A protein and the small-molecule ligand that binds it are described below.
Small molecule (SMILES): Nc1nc2c(ncn2[C@@H]2O[C@H](CO[P](=O)(O)O[P](=O)(O)NP(=O)(O)O)[C@@H](O)[C@H]2O)c(=O)[nH]1

Binding-site contacts:
Ligand atom N3B contacts residue LYS38 of chain 1.E at 3.4 Å (salt-bridge).
Ligand atom O2G contacts residue THR57 of chain 1.E at 3.0 Å.
Ligand atom PB contacts residue LYS38 of chain 1.E at 3.2 Å.
Ligand atom O1A contacts residue SER39 of chain 1.E at 2.8 Å (h-bond).
Ligand atom O3G contacts residue GLY34 of chain 1.E at 3.4 Å.
Ligand atom O2G contacts residue MG1 of chain 1.L at 2.0 Å.
Ligand atom O4' contacts residue LYS139 of chain 1.E at 3.1 Å (salt-bridge).
Ligand atom PG contacts residue LYS38 of chain 1.E at 3.3 Å.
Ligand atom O1A contacts residue ALA40 of chain 1.E at 2.8 Å (h-bond).
Ligand atom O6 contacts residue LYS139 of chain 1.E at 3.4 Å (salt-bridge).
Ligand atom PG contacts residue MG1 of chain 1.L at 3.2 Å.
Ligand atom O3G contacts residue GLY82 of chain 1.E at 2.2 Å (h-bond).
Ligand atom C5' contacts residue GLY35 of chain 1.E at 3.4 Å.
Ligand atom N7 contacts residue ASN138 of chain 1.E at 2.8 Å (h-bond).
Ligand atom C5 contacts residue ASN138 of chain 1.E at 3.3 Å.
Ligand atom O3' contacts residue TYR54 of chain 1.E at 3.3 Å.
Ligand atom O1B contacts residue VAL36 of chain 1.E at 3.3 Å (h-bond).
Ligand atom O3' contacts residue GLU53 of chain 1.E at 3.4 Å (salt-bridge).
Ligand atom O6 contacts residue ASN138 of chain 1.E at 2.9 Å (h-bond).
Ligand atom O3A contacts residue GLY37 of chain 1.E at 3.1 Å (h-bond).
Ligand atom PB contacts residue MG1 of chain 1.L at 3.2 Å.
Ligand atom N3B contacts residue MG1 of chain 1.L at 3.4 Å.
Ligand atom O1B contacts residue GLY37 of chain 1.E at 3.3 Å (h-bond).
Ligand atom O1A contacts residue GLY37 of chain 1.E at 3.0 Å.
Ligand atom O1A contacts residue LYS38 of chain 1.E at 3.3 Å (salt-bridge).
Ligand atom O1B contacts residue LYS38 of chain 1.E at 2.3 Å (salt-bridge).
Ligand atom C8 contacts residue GLY37 of chain 1.E at 3.2 Å.
Ligand atom O3G contacts residue LYS38 of chain 1.E at 2.3 Å (salt-bridge).
Ligand atom N2 contacts residue ASP141 of chain 1.E at 3.2 Å (salt-bridge).
Ligand atom N7 contacts residue GLY37 of chain 1.E at 3.4 Å.
Ligand atom O2B contacts residue SER39 of chain 1.E at 3.0 Å (h-bond).
Ligand atom N3B contacts residue GLY35 of chain 1.E at 3.1 Å (h-bond).
Ligand atom O2' contacts residue VAL51 of chain 1.E at 2.6 Å (h-bond).
Ligand atom N1 contacts residue ASP141 of chain 1.E at 3.0 Å (salt-bridge).
Ligand atom O2B contacts residue LYS38 of chain 1.E at 3.2 Å.
Ligand atom O3' contacts residue ASP52 of chain 1.E at 3.3 Å (salt-bridge).
Ligand atom O2B contacts residue MG1 of chain 1.L at 2.0 Å.
Ligand atom O6 contacts residue ALA168 of chain 1.E at 2.7 Å (h-bond).
Ligand atom C3' contacts residue GLU53 of chain 1.E at 3.4 Å.
Ligand atom PG contacts residue GLY82 of chain 1.E at 3.2 Å.

Sequence of chain 1.E:
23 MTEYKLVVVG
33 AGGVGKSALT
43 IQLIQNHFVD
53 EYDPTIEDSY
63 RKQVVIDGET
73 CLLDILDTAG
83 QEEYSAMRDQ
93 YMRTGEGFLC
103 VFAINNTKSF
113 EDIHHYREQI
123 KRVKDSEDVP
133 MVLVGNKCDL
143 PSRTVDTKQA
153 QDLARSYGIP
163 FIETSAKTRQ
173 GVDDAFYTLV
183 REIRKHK